Sequence of chain 1.C:
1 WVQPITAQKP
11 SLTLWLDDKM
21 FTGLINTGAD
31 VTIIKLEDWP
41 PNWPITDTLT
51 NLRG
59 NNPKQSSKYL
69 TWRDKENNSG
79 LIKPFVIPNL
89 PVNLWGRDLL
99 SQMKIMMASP

Binding-site contacts:
Ligand atom CG contacts residue LEU92 of chain 1.C at 3.7 Å (hydrophobic).
Ligand atom CD1 contacts residue LEU24 of chain 1.C at 3.5 Å (hydrophobic).
Ligand atom O contacts residue GLY28 of chain 1.C at 3.5 Å (h-bond).
Ligand atom CB contacts residue LYS9 of chain 1.D at 3.5 Å.
Ligand atom O contacts residue ASP30 of chain 1.D at 2.8 Å (salt-bridge).
Ligand atom N contacts residue ASN51 of chain 1.D at 3.0 Å (h-bond).
Ligand atom C contacts residue ASP30 of chain 1.D at 3.7 Å.
Ligand atom N contacts residue GLY28 of chain 1.D at 2.9 Å (h-bond).
Ligand atom CH contacts residue ASN26 of chain 1.C at 3.4 Å.
Ligand atom CE contacts residue ILE33 of chain 1.C at 3.4 Å (hydrophobic).
Ligand atom CB contacts residue ASP30 of chain 1.D at 3.4 Å.
Ligand atom SD contacts residue ILE33 of chain 1.C at 3.4 Å.
Ligand atom N contacts residue ASP30 of chain 1.D at 2.5 Å (salt-bridge).
Ligand atom CA contacts residue LEU52 of chain 1.C at 3.6 Å (hydrophobic).
Ligand atom C contacts residue ASP30 of chain 1.D at 3.5 Å.
Ligand atom O contacts residue ARG53 of chain 1.C at 3.0 Å.
Ligand atom O contacts residue ALA29 of chain 1.D at 3.5 Å.
Ligand atom CD contacts residue THR50 of chain 1.D at 3.4 Å.
Ligand atom CA contacts residue ILE55 of chain 1.D at 3.5 Å (hydrophobic).
Ligand atom O contacts residue ARG53 of chain 1.D at 3.5 Å (salt-bridge).
Ligand atom O contacts residue ASN51 of chain 1.D at 3.4 Å (h-bond).
Ligand atom CG2 contacts residue LEU52 of chain 1.D at 3.6 Å (hydrophobic).
Ligand atom CD2 contacts residue ILE55 of chain 1.D at 3.5 Å (hydrophobic).
Ligand atom CB contacts residue LEU92 of chain 1.C at 3.7 Å (hydrophobic).
Ligand atom CE contacts residue ASN26 of chain 1.C at 3.6 Å.
Ligand atom CB contacts residue LEU52 of chain 1.C at 3.5 Å (hydrophobic).
Ligand atom CE contacts residue ALA29 of chain 1.C at 3.3 Å (hydrophobic).
Ligand atom CD1 contacts residue GLY28 of chain 1.D at 3.4 Å.
Ligand atom O contacts residue ARG53 of chain 1.C at 3.6 Å (salt-bridge).
Ligand atom CA contacts residue ASP30 of chain 1.D at 3.3 Å.
Ligand atom N contacts residue ARG53 of chain 1.D at 3.5 Å (salt-bridge).
Ligand atom N contacts residue GLY28 of chain 1.C at 3.4 Å (h-bond).
Ligand atom CG contacts residue LEU52 of chain 1.C at 3.6 Å (hydrophobic).
Ligand atom OH contacts residue ASN26 of chain 1.C at 2.9 Å (h-bond).
Ligand atom CB contacts residue GLY28 of chain 1.D at 3.7 Å.
Ligand atom CA contacts residue ASP30 of chain 1.D at 3.6 Å.
Ligand atom OH contacts residue ASN26 of chain 1.D at 2.9 Å (h-bond).
Ligand atom CZ contacts residue PRO89 of chain 1.C at 3.6 Å (hydrophobic).
Ligand atom CA contacts residue GLY28 of chain 1.C at 3.3 Å.
Ligand atom CD contacts residue ASN51 of chain 1.D at 3.2 Å.

Sequence of chain 1.D:
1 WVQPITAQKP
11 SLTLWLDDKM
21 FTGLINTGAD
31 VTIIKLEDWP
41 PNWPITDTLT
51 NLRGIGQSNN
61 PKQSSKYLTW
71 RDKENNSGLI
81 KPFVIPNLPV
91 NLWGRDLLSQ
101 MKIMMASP

This small molecule binds to this protein.
Small molecule (SMILES): COc1ccc(C[C@H](NC(=O)[C@@H]2CCCN2)C(=O)N[C@H](C(=O)N[C@@H](Cc2ccccc2)[C@@H](O)CC(=O)N[C@@H](C)C(=O)N[C@@H](CCSC)C(=O)N[C@H](C(=O)O)[C@@H](C)O)C(C)C)cc1